A protein and the small-molecule ligand that binds it are described below.
Small molecule (SMILES): CC(=O)N[C@@H]1[C@@H](O)[C@H](O)[C@@H](CO)O[C@H]1O

Sequence of chain 1.B:
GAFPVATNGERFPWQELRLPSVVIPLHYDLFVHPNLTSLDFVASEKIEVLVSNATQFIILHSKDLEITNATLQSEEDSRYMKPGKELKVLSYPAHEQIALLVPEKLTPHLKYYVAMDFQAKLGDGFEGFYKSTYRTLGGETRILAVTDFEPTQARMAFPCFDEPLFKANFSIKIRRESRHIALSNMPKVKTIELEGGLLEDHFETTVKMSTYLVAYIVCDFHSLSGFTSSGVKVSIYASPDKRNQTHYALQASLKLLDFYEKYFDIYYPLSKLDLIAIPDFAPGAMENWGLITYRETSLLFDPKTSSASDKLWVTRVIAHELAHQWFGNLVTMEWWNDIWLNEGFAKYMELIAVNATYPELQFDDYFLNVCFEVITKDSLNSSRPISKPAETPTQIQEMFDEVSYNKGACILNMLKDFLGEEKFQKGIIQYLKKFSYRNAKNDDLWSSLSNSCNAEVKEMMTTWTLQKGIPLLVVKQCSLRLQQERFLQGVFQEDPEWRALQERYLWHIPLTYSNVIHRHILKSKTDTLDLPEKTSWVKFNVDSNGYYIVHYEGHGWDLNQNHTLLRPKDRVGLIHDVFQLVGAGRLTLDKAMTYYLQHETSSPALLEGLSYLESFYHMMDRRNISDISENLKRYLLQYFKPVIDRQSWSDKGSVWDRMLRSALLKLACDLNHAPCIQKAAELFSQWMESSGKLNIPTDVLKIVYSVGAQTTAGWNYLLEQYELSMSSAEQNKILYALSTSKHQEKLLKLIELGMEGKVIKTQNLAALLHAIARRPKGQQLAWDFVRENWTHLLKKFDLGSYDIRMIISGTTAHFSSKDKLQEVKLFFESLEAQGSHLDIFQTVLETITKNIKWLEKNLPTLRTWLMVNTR

Binding-site contacts:
Ligand atom O5 contacts residue GLU136 of chain 1.B at 3.0 Å (salt-bridge).
Ligand atom O7 contacts residue ASP167 of chain 1.B at 3.8 Å.
Ligand atom C3 contacts residue ASN119 of chain 1.B at 3.7 Å.
Ligand atom N2 contacts residue ASN119 of chain 1.B at 2.7 Å (h-bond).
Ligand atom C2 contacts residue ASN119 of chain 1.B at 2.3 Å.
Ligand atom N2 contacts residue ASP167 of chain 1.B at 4.2 Å.
Ligand atom O5 contacts residue THR121 of chain 1.B at 4.5 Å.
Ligand atom C5 contacts residue GLU136 of chain 1.B at 3.5 Å.
Ligand atom C5 contacts residue ASN119 of chain 1.B at 3.7 Å.
Ligand atom C7 contacts residue ASN119 of chain 1.B at 3.7 Å.
Ligand atom C4 contacts residue ASN119 of chain 1.B at 4.1 Å.
Ligand atom C6 contacts residue GLU136 of chain 1.B at 3.2 Å.
Ligand atom C1 contacts residue GLU136 of chain 1.B at 4.0 Å.
Ligand atom O7 contacts residue ASN119 of chain 1.B at 4.2 Å.
Ligand atom O5 contacts residue ASN119 of chain 1.B at 2.5 Å (h-bond).
Ligand atom C1 contacts residue ASN119 of chain 1.B at 1.4 Å.
Ligand atom C8 contacts residue ASP167 of chain 1.B at 3.7 Å.
Ligand atom O6 contacts residue GLU136 of chain 1.B at 4.4 Å.
Ligand atom C7 contacts residue ASP167 of chain 1.B at 3.7 Å.